The small molecule below binds the protein below.
Small molecule (SMILES): CC(C)[C@H](NC(=O)[C@H](C)N)C(=O)N1CCC[C@H]1C(=O)N[C@@H](CC1=CN=C2C=CC=CC12)C(=O)O

Sequence of chain 1.A:
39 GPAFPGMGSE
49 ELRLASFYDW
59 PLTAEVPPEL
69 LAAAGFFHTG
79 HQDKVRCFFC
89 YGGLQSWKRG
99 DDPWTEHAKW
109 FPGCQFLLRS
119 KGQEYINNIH

Binding-site contacts:
Ligand atom N contacts residue GLU104 of chain 1.A at 3.0 Å (salt-bridge).
Ligand atom CB contacts residue GLN93 of chain 1.A at 3.4 Å.
Ligand atom CA contacts residue SER94 of chain 1.A at 3.5 Å.
Ligand atom CZ2 contacts residue LYS82 of chain 1.A at 3.6 Å.
Ligand atom CB contacts residue GLN93 of chain 1.A at 3.3 Å.
Ligand atom C contacts residue GLU104 of chain 1.A at 3.8 Å.
Ligand atom NE1 contacts residue GLY91 of chain 1.A at 3.3 Å.
Ligand atom CG contacts residue TRP108 of chain 1.A at 3.4 Å (hydrophobic).
Ligand atom N contacts residue LEU92 of chain 1.A at 3.7 Å.
Ligand atom C contacts residue GLN93 of chain 1.A at 3.7 Å.
Ligand atom CA contacts residue GLN93 of chain 1.A at 3.4 Å.
Ligand atom CB contacts residue ASP99 of chain 1.A at 3.8 Å.
Ligand atom O contacts residue GLN93 of chain 1.A at 2.9 Å (h-bond).
Ligand atom N contacts residue GLN93 of chain 1.A at 3.0 Å (h-bond).
Ligand atom CG2 contacts residue GLN93 of chain 1.A at 3.8 Å.
Ligand atom C contacts residue GLY91 of chain 1.A at 3.8 Å.
Ligand atom C contacts residue LEU92 of chain 1.A at 3.6 Å (hydrophobic).
Ligand atom CB contacts residue GLY91 of chain 1.A at 3.8 Å.
Ligand atom CZ2 contacts residue ARG84 of chain 1.A at 3.5 Å.
Ligand atom CZ2 contacts residue THR77 of chain 1.A at 3.8 Å.
Ligand atom O contacts residue GLU104 of chain 1.A at 3.3 Å (salt-bridge).
Ligand atom N contacts residue ASP99 of chain 1.A at 2.7 Å (salt-bridge).
Ligand atom CH2 contacts residue ARG84 of chain 1.A at 3.0 Å.
Ligand atom CB contacts residue GLU104 of chain 1.A at 3.8 Å.
Ligand atom CZ3 contacts residue ARG84 of chain 1.A at 3.5 Å.
Ligand atom NE1 contacts residue VAL83 of chain 1.A at 3.5 Å (h-bond).
Ligand atom NE1 contacts residue LEU92 of chain 1.A at 3.1 Å (h-bond).
Ligand atom CD1 contacts residue GLN93 of chain 1.A at 3.6 Å.
Ligand atom CD contacts residue TRP108 of chain 1.A at 3.6 Å (hydrophobic).
Ligand atom CA contacts residue ASP99 of chain 1.A at 3.6 Å.
Ligand atom N contacts residue GLY91 of chain 1.A at 3.4 Å (h-bond).
Ligand atom CD1 contacts residue LEU92 of chain 1.A at 3.4 Å (hydrophobic).
Ligand atom O contacts residue LEU92 of chain 1.A at 3.4 Å.
Ligand atom CB contacts residue TRP95 of chain 1.A at 3.7 Å (hydrophobic).
Ligand atom O contacts residue TRP108 of chain 1.A at 3.0 Å (h-bond).
Ligand atom NE1 contacts residue LYS82 of chain 1.A at 3.9 Å.
Ligand atom CE2 contacts residue LYS82 of chain 1.A at 3.7 Å.
Ligand atom CA contacts residue GLY91 of chain 1.A at 3.2 Å.
Ligand atom CA contacts residue GLU104 of chain 1.A at 3.7 Å.
Ligand atom CD1 contacts residue GLY91 of chain 1.A at 3.4 Å.